The small molecule below binds the protein below.
Small molecule (SMILES): CC(=O)N[C@H]1[C@@H](O[P](=O)(O)O[P](=O)(O)OC[C@H]2O[C@@H](n3ccc(=O)[nH]c3=O)[C@H](O)[C@@H]2O)O[C@H](CO)[C@@H](O)[C@@H]1O

Sequence of chain 3.A:
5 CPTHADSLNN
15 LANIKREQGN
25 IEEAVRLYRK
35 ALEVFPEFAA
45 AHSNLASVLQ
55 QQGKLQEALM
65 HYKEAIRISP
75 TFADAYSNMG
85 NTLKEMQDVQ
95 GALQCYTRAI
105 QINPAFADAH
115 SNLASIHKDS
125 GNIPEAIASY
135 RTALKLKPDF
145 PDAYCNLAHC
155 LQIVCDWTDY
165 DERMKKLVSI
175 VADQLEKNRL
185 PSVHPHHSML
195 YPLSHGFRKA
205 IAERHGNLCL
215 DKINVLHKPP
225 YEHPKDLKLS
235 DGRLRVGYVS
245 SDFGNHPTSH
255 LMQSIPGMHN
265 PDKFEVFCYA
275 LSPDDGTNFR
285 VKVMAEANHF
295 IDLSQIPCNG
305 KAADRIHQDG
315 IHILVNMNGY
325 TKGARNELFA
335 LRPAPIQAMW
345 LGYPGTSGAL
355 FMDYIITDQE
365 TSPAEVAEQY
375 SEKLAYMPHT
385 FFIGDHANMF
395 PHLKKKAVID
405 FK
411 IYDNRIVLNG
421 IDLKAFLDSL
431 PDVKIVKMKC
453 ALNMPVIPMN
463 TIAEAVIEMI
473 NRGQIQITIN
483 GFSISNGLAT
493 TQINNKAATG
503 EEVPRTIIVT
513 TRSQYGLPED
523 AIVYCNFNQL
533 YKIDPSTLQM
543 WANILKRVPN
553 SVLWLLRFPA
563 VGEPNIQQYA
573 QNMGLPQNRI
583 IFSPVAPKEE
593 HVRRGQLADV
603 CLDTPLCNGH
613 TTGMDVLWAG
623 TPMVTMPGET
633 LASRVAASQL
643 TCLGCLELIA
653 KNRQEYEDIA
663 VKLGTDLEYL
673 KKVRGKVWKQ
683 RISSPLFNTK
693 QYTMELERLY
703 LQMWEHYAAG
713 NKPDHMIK

Sequence of chain 3.C:
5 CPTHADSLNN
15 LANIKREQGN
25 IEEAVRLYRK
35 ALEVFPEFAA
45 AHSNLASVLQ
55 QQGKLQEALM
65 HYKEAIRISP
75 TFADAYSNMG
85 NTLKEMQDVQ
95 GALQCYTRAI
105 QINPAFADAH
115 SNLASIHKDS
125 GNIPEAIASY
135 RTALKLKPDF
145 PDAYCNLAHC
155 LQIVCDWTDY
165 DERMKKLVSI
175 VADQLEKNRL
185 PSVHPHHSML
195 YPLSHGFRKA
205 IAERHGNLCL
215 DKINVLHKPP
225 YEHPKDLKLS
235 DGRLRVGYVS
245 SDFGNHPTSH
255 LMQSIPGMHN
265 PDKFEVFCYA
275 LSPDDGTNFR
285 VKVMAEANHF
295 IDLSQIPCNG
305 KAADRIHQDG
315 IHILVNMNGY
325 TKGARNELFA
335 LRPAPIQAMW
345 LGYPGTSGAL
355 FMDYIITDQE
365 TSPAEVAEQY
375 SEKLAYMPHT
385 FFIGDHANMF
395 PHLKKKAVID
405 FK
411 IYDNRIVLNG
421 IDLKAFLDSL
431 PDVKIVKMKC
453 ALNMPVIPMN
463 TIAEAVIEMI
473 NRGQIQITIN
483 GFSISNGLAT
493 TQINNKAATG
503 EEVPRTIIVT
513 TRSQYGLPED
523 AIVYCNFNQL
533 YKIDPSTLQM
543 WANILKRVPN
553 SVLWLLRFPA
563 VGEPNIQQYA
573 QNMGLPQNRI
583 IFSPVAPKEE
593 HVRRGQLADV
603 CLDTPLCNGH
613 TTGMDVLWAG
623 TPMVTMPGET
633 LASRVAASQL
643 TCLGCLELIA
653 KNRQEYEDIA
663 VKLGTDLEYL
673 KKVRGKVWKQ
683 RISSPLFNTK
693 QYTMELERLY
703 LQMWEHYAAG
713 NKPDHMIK

Binding-site contacts:
Ligand atom O4 contacts residue ARG596 of chain 3.C at 2.7 Å (salt-bridge).
Ligand atom O2' contacts residue HIS593 of chain 3.C at 3.4 Å (h-bond).
Ligand atom C4 contacts residue HIS593 of chain 3.C at 3.4 Å.
Ligand atom N3 contacts residue ALA588 of chain 3.C at 2.8 Å (h-bond).
Ligand atom O2A contacts residue GLN531 of chain 3.C at 2.6 Å (h-bond).
Ligand atom O2' contacts residue LYS590 of chain 3.C at 2.5 Å (salt-bridge).
Ligand atom O2B contacts residue THR614 of chain 3.C at 3.5 Å (h-bond).
Ligand atom O3' contacts residue HIS612 of chain 3.C at 3.6 Å (h-bond).
Ligand atom O3B contacts residue THR613 of chain 3.C at 3.5 Å.
Ligand atom O4 contacts residue ALA588 of chain 3.C at 3.1 Å (h-bond).
Ligand atom O1' contacts residue THR613 of chain 3.C at 3.2 Å (h-bond).
Ligand atom O4' contacts residue LEU345 of chain 3.C at 2.8 Å (h-bond).
Ligand atom PB contacts residue LYS534 of chain 3.C at 3.3 Å.
Ligand atom O2B contacts residue THR613 of chain 3.C at 2.4 Å (h-bond).
Ligand atom O4 contacts residue LEU558 of chain 3.C at 3.3 Å.
Ligand atom O2 contacts residue LYS590 of chain 3.C at 3.6 Å.
Ligand atom C5' contacts residue THR613 of chain 3.C at 3.3 Å.
Ligand atom O2' contacts residue ASP617 of chain 3.C at 3.0 Å (salt-bridge).
Ligand atom O3B contacts residue LYS590 of chain 3.C at 2.9 Å (salt-bridge).
Ligand atom N2' contacts residue HIS612 of chain 3.C at 3.0 Å (h-bond).
Ligand atom O1B contacts residue LYS534 of chain 3.C at 2.4 Å (salt-bridge).
Ligand atom C4' contacts residue LEU345 of chain 3.C at 3.6 Å (hydrophobic).
Ligand atom N3 contacts residue HIS593 of chain 3.C at 3.4 Å.
Ligand atom O7' contacts residue HIS190 of chain 3.C at 3.0 Å.
Ligand atom C6' contacts residue THR252 of chain 3.C at 3.3 Å.
Ligand atom C4' contacts residue GLY346 of chain 3.C at 3.5 Å.
Ligand atom N3 contacts residue VAL587 of chain 3.C at 3.6 Å.
Ligand atom O3' contacts residue PRO348 of chain 3.C at 3.4 Å.
Ligand atom C8' contacts residue MET193 of chain 3.C at 3.6 Å (hydrophobic).
Ligand atom C8' contacts residue TYR533 of chain 3.C at 3.3 Å (hydrophobic).
Ligand atom O6' contacts residue THR252 of chain 3.C at 2.3 Å (h-bond).
Ligand atom C5 contacts residue HIS593 of chain 3.C at 3.5 Å.
Ligand atom C2B contacts residue ASP617 of chain 3.C at 3.4 Å.
Ligand atom C3' contacts residue HIS612 of chain 3.C at 3.5 Å.
Ligand atom O3' contacts residue GLY346 of chain 3.C at 3.3 Å (h-bond).
Ligand atom O2 contacts residue ALA588 of chain 3.C at 3.5 Å (h-bond).
Ligand atom O2B contacts residue HIS612 of chain 3.C at 3.2 Å (h-bond).
Ligand atom PA contacts residue GLN531 of chain 3.C at 3.5 Å.
Ligand atom C8' contacts residue CYS609 of chain 3.C at 3.5 Å (hydrophobic).
Ligand atom O4 contacts residue VAL587 of chain 3.C at 3.6 Å.